Binding-site contacts:
Ligand atom O6 contacts residue NAG1 of chain 1.O at 3.4 Å.
Ligand atom O5 contacts residue ASN414 of chain 1.C at 2.4 Å (h-bond).
Ligand atom O6 contacts residue ASN230 of chain 1.C at 3.4 Å (h-bond).
Ligand atom N2 contacts residue PRO259 of chain 1.C at 3.8 Å.
Ligand atom C5 contacts residue ASN414 of chain 1.C at 3.7 Å.
Ligand atom C2 contacts residue ASN414 of chain 1.C at 2.5 Å.
Ligand atom C1 contacts residue ASN414 of chain 1.C at 1.4 Å.
Ligand atom C7 contacts residue ASN414 of chain 1.C at 4.2 Å.
Ligand atom O6 contacts residue SER413 of chain 1.C at 4.0 Å.
Ligand atom O5 contacts residue ASN230 of chain 1.C at 4.4 Å.
Ligand atom O7 contacts residue PRO259 of chain 1.C at 4.2 Å.
Ligand atom C7 contacts residue PRO259 of chain 1.C at 4.3 Å (hydrophobic).
Ligand atom N2 contacts residue ASN414 of chain 1.C at 2.8 Å (h-bond).
Ligand atom C3 contacts residue ASN414 of chain 1.C at 3.8 Å.
Ligand atom C4 contacts residue ASN414 of chain 1.C at 4.2 Å.

Sequence of chain 1.C:
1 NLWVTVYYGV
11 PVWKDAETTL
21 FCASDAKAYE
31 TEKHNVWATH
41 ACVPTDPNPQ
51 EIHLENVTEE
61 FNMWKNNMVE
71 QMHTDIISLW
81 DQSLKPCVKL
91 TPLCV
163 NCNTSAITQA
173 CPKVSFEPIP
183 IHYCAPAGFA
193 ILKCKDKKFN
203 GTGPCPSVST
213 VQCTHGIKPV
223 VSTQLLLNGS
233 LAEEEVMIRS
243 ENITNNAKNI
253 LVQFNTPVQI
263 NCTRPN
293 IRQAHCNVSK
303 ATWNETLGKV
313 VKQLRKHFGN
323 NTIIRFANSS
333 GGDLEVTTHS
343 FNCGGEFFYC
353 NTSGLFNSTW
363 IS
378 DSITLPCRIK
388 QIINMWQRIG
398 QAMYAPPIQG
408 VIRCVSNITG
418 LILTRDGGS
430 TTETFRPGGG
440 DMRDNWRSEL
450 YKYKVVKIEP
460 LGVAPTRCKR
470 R

The small molecule below binds the protein below.
Small molecule (SMILES): CC(=O)N[C@@H]1[C@@H](O)[C@H](O)[C@@H](CO)O[C@H]1O